A protein and the small-molecule ligand that binds it are described below.
Small molecule (SMILES): COc1ccc2ccc(=O)oc2c1CC=C(C)C

Sequence of chain 1.A:
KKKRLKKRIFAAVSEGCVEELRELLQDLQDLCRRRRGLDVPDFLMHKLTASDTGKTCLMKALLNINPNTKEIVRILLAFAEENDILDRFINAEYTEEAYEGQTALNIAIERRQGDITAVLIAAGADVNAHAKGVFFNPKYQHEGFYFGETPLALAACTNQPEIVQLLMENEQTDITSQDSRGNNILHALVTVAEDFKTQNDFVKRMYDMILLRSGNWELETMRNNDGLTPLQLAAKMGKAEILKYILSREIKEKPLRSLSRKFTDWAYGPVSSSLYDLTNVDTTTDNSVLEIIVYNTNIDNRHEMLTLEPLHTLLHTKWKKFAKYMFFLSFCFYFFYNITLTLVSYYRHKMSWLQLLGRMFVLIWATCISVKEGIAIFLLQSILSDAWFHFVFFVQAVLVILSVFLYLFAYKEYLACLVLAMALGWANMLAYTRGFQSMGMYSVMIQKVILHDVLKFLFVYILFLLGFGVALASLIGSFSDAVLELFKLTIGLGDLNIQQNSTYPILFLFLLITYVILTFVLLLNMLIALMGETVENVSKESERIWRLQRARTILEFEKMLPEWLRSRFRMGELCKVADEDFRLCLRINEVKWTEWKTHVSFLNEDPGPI

Binding-site contacts:
Ligand atom C06 contacts residue ILE497 of chain 1.A at 3.7 Å (hydrophobic).
Ligand atom C15 contacts residue LYS500 of chain 1.A at 4.1 Å.
Ligand atom O03 contacts residue GLU501 of chain 1.A at 3.0 Å (salt-bridge).
Ligand atom O03 contacts residue ILE497 of chain 1.A at 4.3 Å.
Ligand atom C14 contacts residue TYR565 of chain 1.A at 4.3 Å (hydrophobic).
Ligand atom C10 contacts residue TYR565 of chain 1.A at 4.1 Å (hydrophobic).
Ligand atom C06 contacts residue MET706 of chain 1.A at 4.0 Å (hydrophobic).
Ligand atom C10 contacts residue SER444 of chain 1.A at 3.6 Å.
Ligand atom C04 contacts residue ILE497 of chain 1.A at 4.3 Å (hydrophobic).
Ligand atom C14 contacts residue GLU501 of chain 1.A at 4.2 Å.
Ligand atom C15 contacts residue ILE497 of chain 1.A at 3.9 Å (hydrophobic).
Ligand atom O01 contacts residue ILE497 of chain 1.A at 3.4 Å.
Ligand atom C11 contacts residue SER444 of chain 1.A at 3.6 Å.
Ligand atom C09 contacts residue TRP493 of chain 1.A at 4.5 Å (hydrophobic).
Ligand atom C07 contacts residue TYR565 of chain 1.A at 4.2 Å (hydrophobic).
Ligand atom C08 contacts residue MET706 of chain 1.A at 4.1 Å (hydrophobic).
Ligand atom C09 contacts residue ILE497 of chain 1.A at 4.3 Å (hydrophobic).
Ligand atom O01 contacts residue LYS500 of chain 1.A at 4.1 Å.
Ligand atom C16 contacts residue TRP493 of chain 1.A at 4.2 Å (hydrophobic).
Ligand atom C04 contacts residue MET706 of chain 1.A at 3.6 Å (hydrophobic).
Ligand atom C07 contacts residue ILE497 of chain 1.A at 4.4 Å (hydrophobic).
Ligand atom O03 contacts residue LYS500 of chain 1.A at 3.4 Å.
Ligand atom C05 contacts residue MET706 of chain 1.A at 3.7 Å (hydrophobic).
Ligand atom C15 contacts residue GLU501 of chain 1.A at 4.0 Å.
Ligand atom C12 contacts residue TYR565 of chain 1.A at 3.4 Å (hydrophobic).